A small-molecule ligand and the protein it binds are described below.
Small molecule (SMILES): CN(C)c1ccc(O)c2c1C[C@H]1C[C@H]3[C@H](N(C)C)C(O)=C(C(N)=O)C(=O)[C@@]3(O)C(O)=C1C2=O

Sequence of chain 1.A:
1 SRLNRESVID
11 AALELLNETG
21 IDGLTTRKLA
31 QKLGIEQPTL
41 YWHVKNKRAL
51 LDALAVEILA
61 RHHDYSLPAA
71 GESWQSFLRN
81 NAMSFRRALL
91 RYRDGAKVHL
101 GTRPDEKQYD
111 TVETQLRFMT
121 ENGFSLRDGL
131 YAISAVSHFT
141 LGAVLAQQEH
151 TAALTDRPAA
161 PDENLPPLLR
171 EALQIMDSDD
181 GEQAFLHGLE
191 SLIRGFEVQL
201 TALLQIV

Sequence of chain 2.A:
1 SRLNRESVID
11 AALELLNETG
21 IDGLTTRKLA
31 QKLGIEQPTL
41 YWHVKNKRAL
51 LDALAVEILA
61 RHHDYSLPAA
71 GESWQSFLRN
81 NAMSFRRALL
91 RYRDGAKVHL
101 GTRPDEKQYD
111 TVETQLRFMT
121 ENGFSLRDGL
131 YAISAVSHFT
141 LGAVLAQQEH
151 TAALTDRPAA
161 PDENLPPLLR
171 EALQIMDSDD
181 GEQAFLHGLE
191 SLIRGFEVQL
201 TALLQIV

Binding-site contacts:
Ligand atom C2 contacts residue GLN115 of chain 2.A at 3.8 Å.
Ligand atom C19 contacts residue ASN81 of chain 2.A at 3.1 Å.
Ligand atom C4 contacts residue GLN115 of chain 2.A at 3.3 Å.
Ligand atom C71 contacts residue LEU169 of chain 1.A at 3.2 Å (hydrophobic).
Ligand atom O2 contacts residue HIS63 of chain 2.A at 2.5 Å (h-bond).
Ligand atom C20 contacts residue SER137 of chain 2.A at 3.4 Å.
Ligand atom C5 contacts residue SER137 of chain 2.A at 3.8 Å.
Ligand atom C11 contacts residue LEU173 of chain 1.A at 3.4 Å (hydrophobic).
Ligand atom N1 contacts residue ASN81 of chain 2.A at 2.5 Å (h-bond).
Ligand atom C3 contacts residue HIS63 of chain 2.A at 3.6 Å.
Ligand atom O8 contacts residue SER66 of chain 2.A at 3.3 Å.
Ligand atom C4 contacts residue ASN81 of chain 2.A at 3.6 Å.
Ligand atom C17 contacts residue MG1 of chain 2.C at 2.9 Å.
Ligand atom O2 contacts residue ASN81 of chain 2.A at 3.0 Å (h-bond).
Ligand atom C12 contacts residue LEU173 of chain 1.A at 3.7 Å (hydrophobic).
Ligand atom C19 contacts residue PHE85 of chain 2.A at 3.5 Å (hydrophobic).
Ligand atom O2 contacts residue GLN115 of chain 2.A at 3.1 Å (h-bond).
Ligand atom C11 contacts residue MET176 of chain 1.A at 3.0 Å (hydrophobic).
Ligand atom CN7 contacts residue MET176 of chain 1.A at 3.7 Å (hydrophobic).
Ligand atom C15 contacts residue MG1 of chain 2.C at 2.9 Å.
Ligand atom O8 contacts residue HIS63 of chain 2.A at 3.0 Å.
Ligand atom O7 contacts residue PHE85 of chain 2.A at 3.4 Å.
Ligand atom C16 contacts residue MG1 of chain 2.C at 3.3 Å.
Ligand atom C21 contacts residue HIS63 of chain 2.A at 3.5 Å.
Ligand atom O8 contacts residue THR111 of chain 2.A at 3.6 Å.
Ligand atom O5 contacts residue THR102 of chain 2.A at 3.8 Å.
Ligand atom CN7 contacts residue LEU130 of chain 2.A at 3.0 Å (hydrophobic).
Ligand atom O6 contacts residue MG1 of chain 2.C at 1.9 Å.
Ligand atom CN7 contacts residue SER134 of chain 2.A at 3.7 Å.
Ligand atom C20 contacts residue ASN81 of chain 2.A at 2.9 Å.
Ligand atom O4 contacts residue ARG103 of chain 2.A at 3.6 Å.
Ligand atom C12 contacts residue ARG103 of chain 2.A at 3.8 Å.
Ligand atom C3 contacts residue GLN115 of chain 2.A at 3.3 Å.
Ligand atom C6 contacts residue GLN115 of chain 2.A at 3.6 Å.
Ligand atom O4 contacts residue THR102 of chain 2.A at 3.7 Å.
Ligand atom O8 contacts residue GLN115 of chain 2.A at 3.5 Å (h-bond).
Ligand atom O1 contacts residue VAL112 of chain 2.A at 3.6 Å.
Ligand atom O6 contacts residue HIS99 of chain 2.A at 3.0 Å (h-bond).
Ligand atom O5 contacts residue MG1 of chain 2.C at 2.1 Å.
Ligand atom C12 contacts residue MET176 of chain 1.A at 3.0 Å (hydrophobic).